Sequence of chain 1.B:
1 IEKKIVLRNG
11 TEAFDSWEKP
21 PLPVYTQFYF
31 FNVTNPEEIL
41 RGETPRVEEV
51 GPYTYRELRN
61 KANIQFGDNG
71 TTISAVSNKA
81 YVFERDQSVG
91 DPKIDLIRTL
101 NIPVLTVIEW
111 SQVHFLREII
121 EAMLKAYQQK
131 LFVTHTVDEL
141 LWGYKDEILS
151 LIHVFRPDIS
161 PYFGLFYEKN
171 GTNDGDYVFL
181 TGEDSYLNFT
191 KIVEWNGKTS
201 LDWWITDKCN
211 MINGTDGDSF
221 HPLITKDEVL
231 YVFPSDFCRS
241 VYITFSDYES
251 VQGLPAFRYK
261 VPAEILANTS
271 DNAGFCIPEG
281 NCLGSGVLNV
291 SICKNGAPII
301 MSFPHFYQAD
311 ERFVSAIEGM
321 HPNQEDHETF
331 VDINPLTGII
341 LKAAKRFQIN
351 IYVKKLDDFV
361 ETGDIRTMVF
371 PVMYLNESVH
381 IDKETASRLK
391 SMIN

Binding-site contacts:
Ligand atom N2 contacts residue LYS208 of chain 1.B at 3.1 Å (salt-bridge).
Ligand atom C5 contacts residue ASN213 of chain 1.B at 3.6 Å.
Ligand atom O5 contacts residue ASN213 of chain 1.B at 2.3 Å (h-bond).
Ligand atom C2 contacts residue LYS208 of chain 1.B at 4.1 Å.
Ligand atom C3 contacts residue MET211 of chain 1.B at 4.1 Å (hydrophobic).
Ligand atom C8 contacts residue ASN213 of chain 1.B at 4.4 Å.
Ligand atom C1 contacts residue ASN213 of chain 1.B at 1.4 Å.
Ligand atom C3 contacts residue ASN213 of chain 1.B at 3.8 Å.
Ligand atom O7 contacts residue SER240 of chain 1.B at 3.5 Å.
Ligand atom C8 contacts residue PHE275 of chain 1.B at 4.2 Å (hydrophobic).
Ligand atom C1 contacts residue TYR231 of chain 1.B at 4.1 Å (hydrophobic).
Ligand atom N2 contacts residue MET211 of chain 1.B at 4.0 Å.
Ligand atom C2 contacts residue TYR231 of chain 1.B at 4.1 Å (hydrophobic).
Ligand atom C5 contacts residue MET211 of chain 1.B at 3.7 Å (hydrophobic).
Ligand atom O5 contacts residue MET211 of chain 1.B at 4.1 Å.
Ligand atom C7 contacts residue LYS208 of chain 1.B at 3.9 Å.
Ligand atom O5 contacts residue TYR231 of chain 1.B at 3.9 Å.
Ligand atom C4 contacts residue MET211 of chain 1.B at 4.4 Å (hydrophobic).
Ligand atom O6 contacts residue TYR231 of chain 1.B at 3.6 Å (h-bond).
Ligand atom C1 contacts residue MET211 of chain 1.B at 3.7 Å (hydrophobic).
Ligand atom C2 contacts residue ASN213 of chain 1.B at 2.5 Å.
Ligand atom C8 contacts residue SER240 of chain 1.B at 3.9 Å.
Ligand atom O7 contacts residue MET211 of chain 1.B at 4.1 Å.
Ligand atom O7 contacts residue TYR231 of chain 1.B at 3.8 Å.
Ligand atom C2 contacts residue MET211 of chain 1.B at 4.4 Å (hydrophobic).
Ligand atom C4 contacts residue ASN213 of chain 1.B at 4.2 Å.
Ligand atom C7 contacts residue SER240 of chain 1.B at 4.1 Å.
Ligand atom C8 contacts residue MET211 of chain 1.B at 4.0 Å (hydrophobic).
Ligand atom C8 contacts residue LYS208 of chain 1.B at 3.6 Å.
Ligand atom C7 contacts residue ASN213 of chain 1.B at 3.1 Å.
Ligand atom O7 contacts residue ASN213 of chain 1.B at 2.8 Å (h-bond).
Ligand atom C3 contacts residue LYS208 of chain 1.B at 4.0 Å.
Ligand atom O3 contacts residue LYS208 of chain 1.B at 4.3 Å.
Ligand atom C6 contacts residue TYR231 of chain 1.B at 4.5 Å (hydrophobic).
Ligand atom C6 contacts residue ASN213 of chain 1.B at 4.5 Å.
Ligand atom C8 contacts residue CYS209 of chain 1.B at 3.3 Å (hydrophobic).
Ligand atom N2 contacts residue ASN213 of chain 1.B at 3.0 Å (h-bond).
Ligand atom C4 contacts residue TYR231 of chain 1.B at 4.2 Å (hydrophobic).

This protein binds this small molecule.
Small molecule (SMILES): CC(=O)N[C@H]1[C@H](O[C@H]2[C@H](O)[C@@H](NC(C)=O)CO[C@@H]2CO)O[C@H](CO)[C@@H](O)[C@@H]1O